Binding-site contacts:
Ligand atom C2 contacts residue PHE213 of chain 1.B at 3.6 Å (hydrophobic).
Ligand atom C17 contacts residue TYR269 of chain 1.B at 3.7 Å (hydrophobic).
Ligand atom C16 contacts residue MET208 of chain 1.B at 3.3 Å (hydrophobic).
Ligand atom C3 contacts residue HIS212 of chain 1.B at 4.0 Å.
Ligand atom C11 contacts residue THR119 of chain 1.B at 3.5 Å.
Ligand atom C15 contacts residue SER187 of chain 1.B at 3.9 Å.
Ligand atom C4 contacts residue TRP266 of chain 1.B at 3.7 Å (hydrophobic).
Ligand atom C19 contacts residue ILE190 of chain 1.B at 3.6 Å (hydrophobic).
Ligand atom C9 contacts residue THR119 of chain 1.B at 3.6 Å.
Ligand atom C18 contacts residue GLY122 of chain 1.B at 3.5 Å.
Ligand atom C20 contacts residue TYR269 of chain 1.B at 3.7 Å (hydrophobic).
Ligand atom C13 contacts residue ALA118 of chain 1.B at 3.9 Å (hydrophobic).
Ligand atom C4 contacts residue PHE262 of chain 1.B at 3.7 Å (hydrophobic).
Ligand atom C13 contacts residue LYS297 of chain 1.B at 3.8 Å.
Ligand atom C14 contacts residue ALA118 of chain 1.B at 3.6 Å (hydrophobic).
Ligand atom C12 contacts residue ALA118 of chain 1.B at 3.8 Å (hydrophobic).
Ligand atom C10 contacts residue TYR269 of chain 1.B at 3.8 Å (hydrophobic).
Ligand atom C2 contacts residue GLU123 of chain 1.B at 3.9 Å.
Ligand atom C15 contacts residue LYS297 of chain 1.B at 1.4 Å.
Ligand atom C10 contacts residue TRP266 of chain 1.B at 3.8 Å (hydrophobic).
Ligand atom C15 contacts residue ALA293 of chain 1.B at 3.7 Å (hydrophobic).
Ligand atom C12 contacts residue CYS188 of chain 1.B at 3.3 Å (hydrophobic).
Ligand atom C17 contacts residue ALA270 of chain 1.B at 3.2 Å (hydrophobic).
Ligand atom C19 contacts residue THR119 of chain 1.B at 3.1 Å.
Ligand atom C8 contacts residue TRP266 of chain 1.B at 3.7 Å (hydrophobic).
Ligand atom C5 contacts residue TRP266 of chain 1.B at 3.5 Å (hydrophobic).
Ligand atom C3 contacts residue PHE213 of chain 1.B at 3.4 Å (hydrophobic).
Ligand atom C10 contacts residue THR119 of chain 1.B at 3.7 Å.
Ligand atom C11 contacts residue CYS188 of chain 1.B at 4.0 Å (hydrophobic).
Ligand atom C18 contacts residue TRP266 of chain 1.B at 3.5 Å (hydrophobic).
Ligand atom C14 contacts residue GLU114 of chain 1.B at 4.0 Å.
Ligand atom C6 contacts residue GLU123 of chain 1.B at 3.9 Å.
Ligand atom C18 contacts residue GLU123 of chain 1.B at 3.8 Å.
Ligand atom C11 contacts residue TYR269 of chain 1.B at 4.0 Å (hydrophobic).
Ligand atom C9 contacts residue TYR269 of chain 1.B at 3.9 Å (hydrophobic).
Ligand atom C2 contacts residue HIS212 of chain 1.B at 3.8 Å.
Ligand atom C5 contacts residue GLU123 of chain 1.B at 3.9 Å.
Ligand atom C14 contacts residue LYS297 of chain 1.B at 2.5 Å.
Ligand atom C8 contacts residue TYR269 of chain 1.B at 3.7 Å (hydrophobic).
Ligand atom C19 contacts residue TYR192 of chain 1.B at 3.9 Å (hydrophobic).

Sequence of chain 1.B:
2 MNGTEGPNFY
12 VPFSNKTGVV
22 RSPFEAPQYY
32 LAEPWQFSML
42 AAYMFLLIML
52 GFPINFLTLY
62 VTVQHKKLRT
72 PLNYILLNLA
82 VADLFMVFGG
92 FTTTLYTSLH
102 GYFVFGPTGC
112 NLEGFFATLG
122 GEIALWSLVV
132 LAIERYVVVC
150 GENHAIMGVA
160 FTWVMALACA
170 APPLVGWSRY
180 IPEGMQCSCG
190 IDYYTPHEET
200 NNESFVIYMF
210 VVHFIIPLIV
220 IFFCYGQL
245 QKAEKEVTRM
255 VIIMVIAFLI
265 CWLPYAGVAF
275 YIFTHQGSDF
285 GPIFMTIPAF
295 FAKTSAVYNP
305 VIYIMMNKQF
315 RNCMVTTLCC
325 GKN

This protein binds this small molecule.
Small molecule (SMILES): CC1=C(/C=C/C(C)=C/C=C/C(C)=C/C=O)C(C)(C)CCC1